Binding-site contacts:
Ligand atom C7 contacts residue ASP441 of chain 1.C at 4.0 Å.
Ligand atom C8 contacts residue ASP441 of chain 1.C at 3.3 Å.
Ligand atom C3 contacts residue ASN440 of chain 1.C at 3.9 Å.
Ligand atom C5 contacts residue ASN440 of chain 1.C at 3.6 Å.
Ligand atom O5 contacts residue ASN440 of chain 1.C at 2.4 Å (h-bond).
Ligand atom C4 contacts residue ASN440 of chain 1.C at 4.3 Å.
Ligand atom C7 contacts residue ASN440 of chain 1.C at 4.1 Å.
Ligand atom C1 contacts residue ASN440 of chain 1.C at 1.4 Å.
Ligand atom N2 contacts residue ASN440 of chain 1.C at 3.0 Å (h-bond).
Ligand atom C2 contacts residue ASN440 of chain 1.C at 2.6 Å.
Ligand atom N2 contacts residue ASP441 of chain 1.C at 4.5 Å.

Sequence of chain 1.C:
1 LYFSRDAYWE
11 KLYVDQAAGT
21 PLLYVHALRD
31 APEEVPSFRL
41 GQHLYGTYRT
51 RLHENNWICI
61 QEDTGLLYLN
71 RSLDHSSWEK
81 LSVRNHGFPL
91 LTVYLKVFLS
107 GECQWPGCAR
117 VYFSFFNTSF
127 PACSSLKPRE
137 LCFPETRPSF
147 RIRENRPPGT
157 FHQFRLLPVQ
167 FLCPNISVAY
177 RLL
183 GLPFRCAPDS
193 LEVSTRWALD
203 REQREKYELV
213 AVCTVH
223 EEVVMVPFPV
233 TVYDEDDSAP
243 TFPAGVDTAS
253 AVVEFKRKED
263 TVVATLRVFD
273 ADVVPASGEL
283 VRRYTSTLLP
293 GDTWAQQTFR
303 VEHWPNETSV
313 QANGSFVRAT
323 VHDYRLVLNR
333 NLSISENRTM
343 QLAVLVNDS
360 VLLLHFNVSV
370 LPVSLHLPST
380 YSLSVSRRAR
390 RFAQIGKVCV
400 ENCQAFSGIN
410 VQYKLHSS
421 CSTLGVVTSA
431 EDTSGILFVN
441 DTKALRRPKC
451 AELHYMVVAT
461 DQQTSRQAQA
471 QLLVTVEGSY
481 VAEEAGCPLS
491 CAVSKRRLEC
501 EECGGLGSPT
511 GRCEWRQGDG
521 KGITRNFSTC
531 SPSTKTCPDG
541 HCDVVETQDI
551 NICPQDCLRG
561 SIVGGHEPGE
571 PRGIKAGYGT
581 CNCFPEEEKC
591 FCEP

A protein and the small-molecule ligand that binds it are described below.
Small molecule (SMILES): CC(=O)N[C@@H]1[C@@H](O)[C@H](O)[C@@H](CO)O[C@H]1O